Binding-site contacts:
Ligand atom C7 contacts residue ASN347 of chain 1.A at 3.7 Å.
Ligand atom O5 contacts residue ASN350 of chain 1.A at 2.9 Å (h-bond).
Ligand atom C1 contacts residue THR354 of chain 1.A at 4.2 Å.
Ligand atom N2 contacts residue THR354 of chain 1.A at 3.3 Å (h-bond).
Ligand atom C8 contacts residue THR354 of chain 1.A at 4.1 Å.
Ligand atom C2 contacts residue ASN347 of chain 1.A at 2.1 Å.
Ligand atom C3 contacts residue ASN347 of chain 1.A at 3.6 Å.
Ligand atom N2 contacts residue ASN347 of chain 1.A at 2.7 Å (h-bond).
Ligand atom C2 contacts residue THR354 of chain 1.A at 3.7 Å.
Ligand atom C4 contacts residue ASN347 of chain 1.A at 4.0 Å.
Ligand atom O7 contacts residue THR354 of chain 1.A at 2.6 Å (h-bond).
Ligand atom O6 contacts residue ASN350 of chain 1.A at 3.7 Å.
Ligand atom C7 contacts residue THR354 of chain 1.A at 3.1 Å.
Ligand atom O7 contacts residue ASN347 of chain 1.A at 4.0 Å.
Ligand atom O5 contacts residue ASN347 of chain 1.A at 2.4 Å (h-bond).
Ligand atom C5 contacts residue ASN350 of chain 1.A at 4.1 Å.
Ligand atom C1 contacts residue ASN350 of chain 1.A at 3.6 Å.
Ligand atom C5 contacts residue ASN347 of chain 1.A at 3.6 Å.
Ligand atom O5 contacts residue THR349 of chain 1.A at 3.3 Å (h-bond).
Ligand atom C6 contacts residue ASN350 of chain 1.A at 4.2 Å.
Ligand atom C5 contacts residue THR349 of chain 1.A at 4.2 Å.
Ligand atom C1 contacts residue THR349 of chain 1.A at 3.6 Å.
Ligand atom C1 contacts residue ASN347 of chain 1.A at 1.4 Å.

Sequence of chain 1.A:
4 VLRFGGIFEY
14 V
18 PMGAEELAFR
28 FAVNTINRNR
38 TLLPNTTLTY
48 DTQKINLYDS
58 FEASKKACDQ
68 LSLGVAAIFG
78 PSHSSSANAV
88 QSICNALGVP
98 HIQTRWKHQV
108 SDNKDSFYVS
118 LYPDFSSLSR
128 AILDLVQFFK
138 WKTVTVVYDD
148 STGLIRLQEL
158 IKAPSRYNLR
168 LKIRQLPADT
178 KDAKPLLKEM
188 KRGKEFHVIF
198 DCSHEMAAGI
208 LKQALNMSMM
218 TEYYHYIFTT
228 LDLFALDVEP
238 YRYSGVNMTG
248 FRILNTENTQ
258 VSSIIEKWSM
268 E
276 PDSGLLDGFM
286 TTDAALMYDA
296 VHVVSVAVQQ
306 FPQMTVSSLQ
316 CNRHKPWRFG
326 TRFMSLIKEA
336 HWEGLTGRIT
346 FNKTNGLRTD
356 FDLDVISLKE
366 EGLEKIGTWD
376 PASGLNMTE

A protein and the small-molecule ligand that binds it are described below.
Small molecule (SMILES): CC(=O)N[C@@H]1[C@@H](O)[C@H](O)[C@@H](CO)O[C@H]1O